Sequence of chain 1.A:
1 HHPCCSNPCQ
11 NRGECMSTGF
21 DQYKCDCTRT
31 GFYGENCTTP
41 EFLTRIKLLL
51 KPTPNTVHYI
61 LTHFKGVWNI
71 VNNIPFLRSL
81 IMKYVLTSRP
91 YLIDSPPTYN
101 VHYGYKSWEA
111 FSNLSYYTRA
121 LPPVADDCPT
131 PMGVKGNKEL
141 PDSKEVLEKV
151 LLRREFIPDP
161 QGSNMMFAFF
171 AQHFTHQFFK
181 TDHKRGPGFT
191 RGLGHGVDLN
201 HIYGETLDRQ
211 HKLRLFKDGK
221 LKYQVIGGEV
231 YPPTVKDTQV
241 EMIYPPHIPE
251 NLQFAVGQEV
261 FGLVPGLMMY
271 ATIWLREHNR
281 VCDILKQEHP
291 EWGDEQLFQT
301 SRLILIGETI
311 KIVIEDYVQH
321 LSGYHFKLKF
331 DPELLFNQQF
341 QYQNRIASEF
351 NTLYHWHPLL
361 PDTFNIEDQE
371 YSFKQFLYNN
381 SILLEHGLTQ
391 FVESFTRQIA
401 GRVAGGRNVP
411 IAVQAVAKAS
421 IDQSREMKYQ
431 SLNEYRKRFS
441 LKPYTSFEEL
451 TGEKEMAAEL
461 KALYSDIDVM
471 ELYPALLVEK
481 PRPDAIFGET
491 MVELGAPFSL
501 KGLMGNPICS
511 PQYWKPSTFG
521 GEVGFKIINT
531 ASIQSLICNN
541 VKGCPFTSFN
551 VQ

This protein binds this small molecule.
Small molecule (SMILES): C[C@H](C(=O)O)c1ccc(-c2ccccc2)c(F)c1

Binding-site contacts:
Ligand atom C2 contacts residue ALA496 of chain 1.A at 4.0 Å (hydrophobic).
Ligand atom C2 contacts residue LEU321 of chain 1.A at 3.8 Å (hydrophobic).
Ligand atom C3 contacts residue LEU321 of chain 1.A at 3.9 Å (hydrophobic).
Ligand atom C12 contacts residue TYR324 of chain 1.A at 3.6 Å (hydrophobic).
Ligand atom C14 contacts residue ARG89 of chain 1.A at 3.6 Å.
Ligand atom C8 contacts residue ALA496 of chain 1.A at 3.5 Å (hydrophobic).
Ligand atom C1 contacts residue ALA496 of chain 1.A at 3.6 Å (hydrophobic).
Ligand atom O contacts residue ARG89 of chain 1.A at 3.1 Å (salt-bridge).
Ligand atom O1 contacts residue TYR324 of chain 1.A at 2.7 Å (h-bond).
Ligand atom O1 contacts residue ALA496 of chain 1.A at 4.0 Å.
Ligand atom C6 contacts residue ALA496 of chain 1.A at 3.8 Å (hydrophobic).
Ligand atom C6 contacts residue LEU321 of chain 1.A at 3.7 Å (hydrophobic).
Ligand atom O contacts residue LEU500 of chain 1.A at 3.8 Å.
Ligand atom C9 contacts residue ALA496 of chain 1.A at 3.8 Å (hydrophobic).
Ligand atom C10 contacts residue VAL492 of chain 1.A at 3.9 Å (hydrophobic).
Ligand atom O contacts residue ALA496 of chain 1.A at 4.0 Å.
Ligand atom C4 contacts residue SER499 of chain 1.A at 3.0 Å.
Ligand atom C11 contacts residue LEU321 of chain 1.A at 3.4 Å (hydrophobic).
Ligand atom C13 contacts residue VAL318 of chain 1.A at 3.7 Å (hydrophobic).
Ligand atom C9 contacts residue VAL318 of chain 1.A at 3.9 Å (hydrophobic).
Ligand atom C3 contacts residue SER499 of chain 1.A at 3.2 Å.
Ligand atom C contacts residue MET491 of chain 1.A at 4.0 Å (hydrophobic).
Ligand atom C1 contacts residue GLY495 of chain 1.A at 3.6 Å.
Ligand atom F contacts residue VAL492 of chain 1.A at 3.7 Å.
Ligand atom C14 contacts residue ALA496 of chain 1.A at 3.9 Å (hydrophobic).
Ligand atom O contacts residue VAL85 of chain 1.A at 3.4 Å.
Ligand atom C5 contacts residue TYR354 of chain 1.A at 3.7 Å (hydrophobic).
Ligand atom C2 contacts residue GLY495 of chain 1.A at 4.0 Å.
Ligand atom C8 contacts residue VAL318 of chain 1.A at 3.5 Å (hydrophobic).
Ligand atom C7 contacts residue VAL318 of chain 1.A at 3.8 Å (hydrophobic).
Ligand atom F contacts residue LEU321 of chain 1.A at 3.1 Å.
Ligand atom C5 contacts residue TRP356 of chain 1.A at 3.6 Å (hydrophobic).
Ligand atom C14 contacts residue TYR324 of chain 1.A at 3.6 Å (hydrophobic).
Ligand atom C7 contacts residue ALA496 of chain 1.A at 3.4 Å (hydrophobic).
Ligand atom C4 contacts residue TYR354 of chain 1.A at 3.3 Å (hydrophobic).
Ligand atom C contacts residue GLY495 of chain 1.A at 3.5 Å.
Ligand atom C contacts residue TRP356 of chain 1.A at 4.0 Å (hydrophobic).
Ligand atom C13 contacts residue LEU328 of chain 1.A at 3.8 Å (hydrophobic).
Ligand atom O1 contacts residue ARG89 of chain 1.A at 2.7 Å (salt-bridge).
Ligand atom C5 contacts residue SER499 of chain 1.A at 3.7 Å.